Sequence of chain 1.I:
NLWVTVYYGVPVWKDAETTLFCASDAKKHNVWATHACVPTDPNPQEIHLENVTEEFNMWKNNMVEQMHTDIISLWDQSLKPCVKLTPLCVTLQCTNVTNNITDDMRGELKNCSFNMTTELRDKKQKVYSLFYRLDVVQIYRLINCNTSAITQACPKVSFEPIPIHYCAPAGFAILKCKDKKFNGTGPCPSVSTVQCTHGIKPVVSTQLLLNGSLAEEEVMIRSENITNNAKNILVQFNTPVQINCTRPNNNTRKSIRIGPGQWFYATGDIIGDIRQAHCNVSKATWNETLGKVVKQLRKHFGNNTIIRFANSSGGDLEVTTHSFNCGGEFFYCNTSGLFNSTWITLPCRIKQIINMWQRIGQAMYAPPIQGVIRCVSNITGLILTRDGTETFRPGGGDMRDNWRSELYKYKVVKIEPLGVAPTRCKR

This protein binds this small molecule.
Small molecule (SMILES): CC(=O)N[C@H]1[C@H](O[C@H]2[C@H](O)[C@@H](NC(C)=O)CO[C@@H]2CO)O[C@H](CO)[C@@H](O[C@@H]2O[C@@H]3CO[C@@]4(O[C@@H]5[C@@H](O[C@H]([C@@H]2O)[C@@H]3O)O[C@H](CO)[C@@H](O)[C@@H]5O)O[C@H](CO)[C@@H](O)[C@H](O)[C@@H]4O)[C@@H]1O

Binding-site contacts:
Ligand atom O7 contacts residue PRO182 of chain 1.I at 3.7 Å.
Ligand atom O7 contacts residue ASN232 of chain 1.I at 3.4 Å (h-bond).
Ligand atom C8 contacts residue LEU231 of chain 1.I at 3.6 Å (hydrophobic).
Ligand atom O5 contacts residue ASN232 of chain 1.I at 2.4 Å (h-bond).
Ligand atom C4 contacts residue ASN232 of chain 1.I at 4.2 Å.
Ligand atom C8 contacts residue VAL414 of chain 1.I at 3.6 Å (hydrophobic).
Ligand atom C4 contacts residue VAL414 of chain 1.I at 4.2 Å (hydrophobic).
Ligand atom C8 contacts residue ASN232 of chain 1.I at 4.1 Å.
Ligand atom C2 contacts residue ASN232 of chain 1.I at 2.4 Å.
Ligand atom C8 contacts residue SER415 of chain 1.I at 3.8 Å.
Ligand atom O4 contacts residue GLN408 of chain 1.I at 2.7 Å (h-bond).
Ligand atom O7 contacts residue VAL414 of chain 1.I at 3.0 Å (h-bond).
Ligand atom C1 contacts residue VAL414 of chain 1.I at 4.3 Å (hydrophobic).
Ligand atom O6 contacts residue GLN408 of chain 1.I at 3.9 Å.
Ligand atom C6 contacts residue SER179 of chain 1.I at 4.0 Å.
Ligand atom O6 contacts residue GLY348 of chain 1.I at 4.5 Å.
Ligand atom O7 contacts residue VAL224 of chain 1.I at 3.7 Å.
Ligand atom C3 contacts residue CYS413 of chain 1.I at 4.4 Å (hydrophobic).
Ligand atom C3 contacts residue SER415 of chain 1.I at 3.9 Å.
Ligand atom O6 contacts residue SER179 of chain 1.I at 2.9 Å (h-bond).
Ligand atom C8 contacts residue VAL224 of chain 1.I at 3.6 Å (hydrophobic).
Ligand atom C3 contacts residue VAL414 of chain 1.I at 3.9 Å (hydrophobic).
Ligand atom O3 contacts residue CYS413 of chain 1.I at 3.7 Å.
Ligand atom O7 contacts residue CYS413 of chain 1.I at 3.7 Å.
Ligand atom C7 contacts residue ASN232 of chain 1.I at 3.2 Å.
Ligand atom O4 contacts residue VAL414 of chain 1.I at 4.2 Å.
Ligand atom C5 contacts residue VAL414 of chain 1.I at 3.8 Å (hydrophobic).
Ligand atom C2 contacts residue SER415 of chain 1.I at 3.9 Å.
Ligand atom C4 contacts residue GLN408 of chain 1.I at 4.1 Å.
Ligand atom C7 contacts residue VAL414 of chain 1.I at 3.8 Å (hydrophobic).
Ligand atom C3 contacts residue ASN232 of chain 1.I at 3.7 Å.
Ligand atom C5 contacts residue ASN232 of chain 1.I at 3.7 Å.
Ligand atom O7 contacts residue ARG412 of chain 1.I at 4.4 Å.
Ligand atom C1 contacts residue ASN232 of chain 1.I at 1.5 Å.
Ligand atom C1 contacts residue SER415 of chain 1.I at 4.2 Å.
Ligand atom C7 contacts residue SER415 of chain 1.I at 3.9 Å.
Ligand atom N2 contacts residue ASN232 of chain 1.I at 2.8 Å (h-bond).
Ligand atom O3 contacts residue SER415 of chain 1.I at 4.3 Å.
Ligand atom N2 contacts residue SER415 of chain 1.I at 3.1 Å (h-bond).
Ligand atom C7 contacts residue VAL224 of chain 1.I at 4.3 Å (hydrophobic).